Sequence of chain 1.CB:
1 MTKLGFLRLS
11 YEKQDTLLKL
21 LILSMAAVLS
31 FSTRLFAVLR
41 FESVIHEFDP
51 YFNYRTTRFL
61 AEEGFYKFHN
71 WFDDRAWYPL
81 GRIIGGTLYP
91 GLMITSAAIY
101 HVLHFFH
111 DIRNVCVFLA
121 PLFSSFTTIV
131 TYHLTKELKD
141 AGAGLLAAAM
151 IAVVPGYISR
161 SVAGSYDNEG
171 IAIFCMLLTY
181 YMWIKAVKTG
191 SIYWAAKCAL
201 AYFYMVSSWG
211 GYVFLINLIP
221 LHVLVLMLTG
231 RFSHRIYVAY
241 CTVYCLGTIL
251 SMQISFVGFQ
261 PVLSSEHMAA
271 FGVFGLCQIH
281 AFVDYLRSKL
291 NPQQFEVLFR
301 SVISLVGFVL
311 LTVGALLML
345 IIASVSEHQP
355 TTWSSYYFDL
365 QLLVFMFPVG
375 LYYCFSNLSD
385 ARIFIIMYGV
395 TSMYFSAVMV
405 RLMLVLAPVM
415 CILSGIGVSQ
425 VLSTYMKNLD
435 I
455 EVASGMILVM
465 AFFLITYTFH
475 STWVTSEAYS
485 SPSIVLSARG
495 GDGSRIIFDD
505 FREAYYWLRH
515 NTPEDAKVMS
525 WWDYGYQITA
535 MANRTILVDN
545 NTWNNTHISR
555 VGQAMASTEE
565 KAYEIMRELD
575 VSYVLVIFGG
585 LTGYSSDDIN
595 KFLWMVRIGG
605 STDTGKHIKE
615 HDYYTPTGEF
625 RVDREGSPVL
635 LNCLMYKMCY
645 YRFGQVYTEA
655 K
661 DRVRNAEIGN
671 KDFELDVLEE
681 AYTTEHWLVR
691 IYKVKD

This small molecule binds to this protein.
Small molecule (SMILES): CC(=O)N[C@@H]1[C@@H](O)[C@H](O)[C@@H](CO)O[C@@H]1CP(=O)(O)OP(=O)(O)OC/C=C(/C)CC/C=C(/C)CC/C=C(/C)CCC=C(C)C

Binding-site contacts:
Ligand atom C17 contacts residue TRP209 of chain 1.CB at 2.3 Å (hydrophobic).
Ligand atom C05 contacts residue THR395 of chain 1.CB at 3.4 Å.
Ligand atom C16 contacts residue GLY210 of chain 1.CB at 2.5 Å.
Ligand atom O27 contacts residue TRP209 of chain 1.CB at 2.5 Å (h-bond).
Ligand atom C07 contacts residue ASN217 of chain 1.CB at 2.0 Å.
Ligand atom C06 contacts residue PHE399 of chain 1.CB at 3.3 Å (hydrophobic).
Ligand atom C06 contacts residue PHE214 of chain 1.CB at 2.4 Å (hydrophobic).
Ligand atom C04 contacts residue PHE214 of chain 1.CB at 3.0 Å (hydrophobic).
Ligand atom C29 contacts residue ASN168 of chain 1.CB at 1.9 Å.
Ligand atom N40 contacts residue ASN168 of chain 1.CB at 3.3 Å (h-bond).
Ligand atom C18 contacts residue LEU406 of chain 1.CB at 3.4 Å (hydrophobic).
Ligand atom C30 contacts residue ASN168 of chain 1.CB at 3.2 Å.
Ligand atom C02 contacts residue THR395 of chain 1.CB at 2.7 Å.
Ligand atom O38 contacts residue LEU88 of chain 1.CB at 2.8 Å (h-bond).
Ligand atom O25 contacts residue TRP209 of chain 1.CB at 3.0 Å (h-bond).
Ligand atom C04 contacts residue PHE399 of chain 1.CB at 1.5 Å (hydrophobic).
Ligand atom O27 contacts residue ASN168 of chain 1.CB at 2.7 Å (h-bond).
Ligand atom C05 contacts residue PHE399 of chain 1.CB at 2.8 Å (hydrophobic).
Ligand atom O36 contacts residue LEU88 of chain 1.CB at 3.3 Å.
Ligand atom P26 contacts residue ASN168 of chain 1.CB at 2.8 Å.
Ligand atom O38 contacts residue THR87 of chain 1.CB at 2.8 Å.
Ligand atom C03 contacts residue THR395 of chain 1.CB at 3.4 Å.
Ligand atom C05 contacts residue PHE214 of chain 1.CB at 2.1 Å (hydrophobic).
Ligand atom O21 contacts residue TRP209 of chain 1.CB at 3.2 Å (h-bond).
Ligand atom C08 contacts residue ASN217 of chain 1.CB at 0.8 Å.
Ligand atom C02 contacts residue PHE399 of chain 1.CB at 1.5 Å (hydrophobic).
Ligand atom C09 contacts residue ASN217 of chain 1.CB at 2.7 Å.
Ligand atom C10 contacts residue PHE399 of chain 1.CB at 3.2 Å (hydrophobic).
Ligand atom C09 contacts residue PHE399 of chain 1.CB at 3.3 Å (hydrophobic).
Ligand atom C01 contacts residue THR395 of chain 1.CB at 2.7 Å.
Ligand atom C06 contacts residue ASN217 of chain 1.CB at 3.3 Å.
Ligand atom C19 contacts residue TRP209 of chain 1.CB at 2.0 Å (hydrophobic).
Ligand atom C03 contacts residue PHE399 of chain 1.CB at 1.8 Å (hydrophobic).
Ligand atom C17 contacts residue GLY210 of chain 1.CB at 3.1 Å.
Ligand atom C20 contacts residue TRP209 of chain 1.CB at 3.2 Å (hydrophobic).
Ligand atom C04 contacts residue THR395 of chain 1.CB at 3.0 Å.
Ligand atom C07 contacts residue PHE399 of chain 1.CB at 3.3 Å (hydrophobic).
Ligand atom P26 contacts residue TRP209 of chain 1.CB at 3.3 Å.
Ligand atom C18 contacts residue TRP209 of chain 1.CB at 1.6 Å (hydrophobic).
Ligand atom C01 contacts residue PHE399 of chain 1.CB at 2.8 Å (hydrophobic).